Sequence of chain 1.B:
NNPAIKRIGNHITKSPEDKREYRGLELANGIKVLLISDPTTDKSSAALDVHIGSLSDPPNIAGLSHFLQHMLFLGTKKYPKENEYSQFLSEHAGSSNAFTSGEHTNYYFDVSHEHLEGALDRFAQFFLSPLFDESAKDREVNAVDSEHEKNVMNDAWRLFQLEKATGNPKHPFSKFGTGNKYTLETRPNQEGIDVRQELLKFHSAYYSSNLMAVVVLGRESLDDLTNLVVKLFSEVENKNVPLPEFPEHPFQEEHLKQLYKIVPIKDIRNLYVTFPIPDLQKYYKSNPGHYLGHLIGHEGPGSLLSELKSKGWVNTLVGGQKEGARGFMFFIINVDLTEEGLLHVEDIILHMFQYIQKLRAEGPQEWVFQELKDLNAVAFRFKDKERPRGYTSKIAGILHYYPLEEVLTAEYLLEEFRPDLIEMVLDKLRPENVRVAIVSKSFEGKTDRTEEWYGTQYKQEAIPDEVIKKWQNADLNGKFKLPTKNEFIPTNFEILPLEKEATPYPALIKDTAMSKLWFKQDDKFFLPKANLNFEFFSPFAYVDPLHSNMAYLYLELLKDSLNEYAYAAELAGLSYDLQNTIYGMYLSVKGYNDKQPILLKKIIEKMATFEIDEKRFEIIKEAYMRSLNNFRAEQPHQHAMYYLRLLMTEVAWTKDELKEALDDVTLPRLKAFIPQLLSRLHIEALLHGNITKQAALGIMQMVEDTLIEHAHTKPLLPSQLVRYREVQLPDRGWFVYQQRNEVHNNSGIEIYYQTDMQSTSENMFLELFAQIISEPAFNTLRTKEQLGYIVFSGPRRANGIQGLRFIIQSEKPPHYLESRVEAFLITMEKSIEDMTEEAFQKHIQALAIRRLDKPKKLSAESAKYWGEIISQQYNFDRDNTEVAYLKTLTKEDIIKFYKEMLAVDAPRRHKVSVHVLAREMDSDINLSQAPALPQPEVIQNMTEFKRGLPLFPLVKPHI

A protein and the small-molecule ligand that binds it are described below.
Small molecule (SMILES): CC(C)(C)OC(=O)NC[C@@H](Cc1cnc2ccccc2c1)c1cc(F)ccc1F

Binding-site contacts:
Ligand atom N22 contacts residue PHE172 of chain 1.B at 3.8 Å.
Ligand atom F20 contacts residue ASN346 of chain 1.B at 3.3 Å.
Ligand atom O25 contacts residue PHE172 of chain 1.B at 3.7 Å.
Ligand atom C21 contacts residue GLU175 of chain 1.B at 3.6 Å.
Ligand atom C17 contacts residue ASN346 of chain 1.B at 3.6 Å.
Ligand atom C9 contacts residue ALA449 of chain 1.B at 3.6 Å (hydrophobic).
Ligand atom C4 contacts residue GLU175 of chain 1.B at 3.9 Å.
Ligand atom N10 contacts residue THR286 of chain 1.B at 3.8 Å.
Ligand atom C29 contacts residue PHE172 of chain 1.B at 3.6 Å (hydrophobic).
Ligand atom C23 contacts residue PHE172 of chain 1.B at 3.9 Å (hydrophobic).
Ligand atom O24 contacts residue GLU175 of chain 1.B at 3.7 Å.
Ligand atom C21 contacts residue PHE172 of chain 1.B at 3.7 Å (hydrophobic).
Ligand atom C16 contacts residue TYR284 of chain 1.B at 3.6 Å (hydrophobic).
Ligand atom C6 contacts residue THR178 of chain 1.B at 3.5 Å.
Ligand atom C6 contacts residue GLU175 of chain 1.B at 3.9 Å.
Ligand atom C8 contacts residue ALA449 of chain 1.B at 3.8 Å (hydrophobic).
Ligand atom C7 contacts residue THR178 of chain 1.B at 3.4 Å.
Ligand atom C3 contacts residue LEU171 of chain 1.B at 3.6 Å (hydrophobic).
Ligand atom N22 contacts residue GLU175 of chain 1.B at 2.7 Å (salt-bridge).
Ligand atom C21 contacts residue LEU171 of chain 1.B at 3.5 Å (hydrophobic).
Ligand atom C23 contacts residue LYS334 of chain 1.B at 3.5 Å.
Ligand atom O24 contacts residue PHE172 of chain 1.B at 3.5 Å.
Ligand atom C8 contacts residue ARG447 of chain 1.B at 3.4 Å.
Ligand atom N22 contacts residue LYS334 of chain 1.B at 3.3 Å (salt-bridge).
Ligand atom C5 contacts residue ILE274 of chain 1.B at 3.9 Å (hydrophobic).
Ligand atom C28 contacts residue ALA168 of chain 1.B at 3.7 Å (hydrophobic).
Ligand atom F20 contacts residue LYS334 of chain 1.B at 3.8 Å.
Ligand atom C14 contacts residue TYR284 of chain 1.B at 3.5 Å (hydrophobic).
Ligand atom N10 contacts residue ALA449 of chain 1.B at 3.9 Å.
Ligand atom C7 contacts residue TYR272 of chain 1.B at 3.3 Å (hydrophobic).
Ligand atom C1 contacts residue TYR284 of chain 1.B at 3.8 Å (hydrophobic).
Ligand atom C5 contacts residue GLU175 of chain 1.B at 3.6 Å.
Ligand atom C23 contacts residue GLU175 of chain 1.B at 3.6 Å.
Ligand atom C18 contacts residue ASN346 of chain 1.B at 3.3 Å.
Ligand atom C7 contacts residue ARG447 of chain 1.B at 3.2 Å.
Ligand atom C11 contacts residue TYR284 of chain 1.B at 3.6 Å (hydrophobic).
Ligand atom O24 contacts residue LYS334 of chain 1.B at 3.1 Å (salt-bridge).
Ligand atom C1 contacts residue LEU171 of chain 1.B at 3.8 Å (hydrophobic).
Ligand atom F15 contacts residue LEU171 of chain 1.B at 3.4 Å.
Ligand atom F15 contacts residue TYR284 of chain 1.B at 3.7 Å.